Sequence of chain 1.A:
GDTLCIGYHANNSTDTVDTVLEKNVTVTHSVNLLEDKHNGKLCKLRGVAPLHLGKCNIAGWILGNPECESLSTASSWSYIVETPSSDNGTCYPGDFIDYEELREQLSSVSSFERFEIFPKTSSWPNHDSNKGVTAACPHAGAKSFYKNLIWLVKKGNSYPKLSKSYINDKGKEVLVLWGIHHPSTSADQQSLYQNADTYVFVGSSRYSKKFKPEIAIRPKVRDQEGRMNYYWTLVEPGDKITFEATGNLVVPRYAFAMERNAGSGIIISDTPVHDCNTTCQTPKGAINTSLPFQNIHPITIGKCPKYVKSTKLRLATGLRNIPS

Binding-site contacts:
Ligand atom C7 contacts residue ASN280 of chain 1.A at 3.4 Å.
Ligand atom C8 contacts residue ASN280 of chain 1.A at 3.7 Å.
Ligand atom C1 contacts residue ASN280 of chain 1.A at 1.5 Å.
Ligand atom N2 contacts residue ASN280 of chain 1.A at 2.9 Å (h-bond).
Ligand atom C1 contacts residue GLY50 of chain 1.A at 4.5 Å.
Ligand atom C3 contacts residue ASN280 of chain 1.A at 3.9 Å.
Ligand atom C4 contacts residue ASN280 of chain 1.A at 4.4 Å.
Ligand atom C8 contacts residue ASP278 of chain 1.A at 3.6 Å.
Ligand atom C8 contacts residue CYS279 of chain 1.A at 3.8 Å (hydrophobic).
Ligand atom C5 contacts residue ASN280 of chain 1.A at 3.8 Å.
Ligand atom O5 contacts residue GLY50 of chain 1.A at 4.5 Å.
Ligand atom C2 contacts residue ASN280 of chain 1.A at 2.5 Å.
Ligand atom O5 contacts residue ASN280 of chain 1.A at 2.4 Å (h-bond).
Ligand atom O7 contacts residue ASN280 of chain 1.A at 4.0 Å.

A protein and the small-molecule ligand that binds it are described below.
Small molecule (SMILES): CC(=O)N[C@@H]1[C@@H](O)[C@H](O)[C@@H](CO)O[C@H]1O